This small molecule binds to this protein.
Small molecule (SMILES): CC(=O)N[C@@H]1[C@@H](O)[C@H](O)[C@@H](CO)O[C@H]1O

Binding-site contacts:
Ligand atom O7 contacts residue ASN118 of chain 1.I at 4.2 Å.
Ligand atom C8 contacts residue GLY289 of chain 1.I at 3.0 Å.
Ligand atom C1 contacts residue ASN118 of chain 1.I at 1.4 Å.
Ligand atom C2 contacts residue ASN118 of chain 1.I at 2.5 Å.
Ligand atom C7 contacts residue TYR104 of chain 1.I at 3.7 Å (hydrophobic).
Ligand atom O5 contacts residue TYR135 of chain 1.I at 4.2 Å.
Ligand atom C5 contacts residue TYR135 of chain 1.I at 3.8 Å (hydrophobic).
Ligand atom O6 contacts residue TYR135 of chain 1.I at 4.5 Å.
Ligand atom C4 contacts residue ASN118 of chain 1.I at 4.2 Å.
Ligand atom C7 contacts residue GLY289 of chain 1.I at 4.5 Å.
Ligand atom C7 contacts residue LEU137 of chain 1.I at 4.5 Å (hydrophobic).
Ligand atom O7 contacts residue TYR104 of chain 1.I at 3.1 Å.
Ligand atom N2 contacts residue ASN118 of chain 1.I at 3.0 Å (h-bond).
Ligand atom C8 contacts residue ASN118 of chain 1.I at 4.2 Å.
Ligand atom O5 contacts residue ASN118 of chain 1.I at 2.3 Å (h-bond).
Ligand atom C5 contacts residue ASN118 of chain 1.I at 3.6 Å.
Ligand atom C1 contacts residue TYR135 of chain 1.I at 3.9 Å (hydrophobic).
Ligand atom C7 contacts residue ASN118 of chain 1.I at 3.8 Å.
Ligand atom C3 contacts residue ASN118 of chain 1.I at 3.8 Å.
Ligand atom C6 contacts residue TYR135 of chain 1.I at 4.2 Å (hydrophobic).
Ligand atom C8 contacts residue ASP290 of chain 1.I at 4.0 Å.
Ligand atom C8 contacts residue LEU137 of chain 1.I at 3.8 Å (hydrophobic).
Ligand atom C8 contacts residue TYR104 of chain 1.I at 3.8 Å (hydrophobic).

Sequence of chain 1.I:
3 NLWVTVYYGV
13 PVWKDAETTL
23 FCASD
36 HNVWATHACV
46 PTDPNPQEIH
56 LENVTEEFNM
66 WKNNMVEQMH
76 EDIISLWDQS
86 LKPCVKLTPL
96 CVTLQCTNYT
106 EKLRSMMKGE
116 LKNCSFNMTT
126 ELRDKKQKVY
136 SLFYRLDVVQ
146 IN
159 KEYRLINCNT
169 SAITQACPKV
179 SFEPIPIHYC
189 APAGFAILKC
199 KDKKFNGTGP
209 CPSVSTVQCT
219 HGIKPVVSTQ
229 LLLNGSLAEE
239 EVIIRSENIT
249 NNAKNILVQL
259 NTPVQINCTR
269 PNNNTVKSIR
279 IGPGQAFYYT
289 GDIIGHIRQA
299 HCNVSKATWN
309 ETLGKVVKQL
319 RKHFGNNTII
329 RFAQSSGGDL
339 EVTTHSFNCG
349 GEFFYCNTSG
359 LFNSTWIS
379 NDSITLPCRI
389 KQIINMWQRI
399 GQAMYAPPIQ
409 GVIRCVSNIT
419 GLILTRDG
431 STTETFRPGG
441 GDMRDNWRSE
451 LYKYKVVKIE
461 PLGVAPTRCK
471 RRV